This protein binds this small molecule.
Small molecule (SMILES): Cc1ccc(CON(O)O)o1

Sequence of chain 1.C:
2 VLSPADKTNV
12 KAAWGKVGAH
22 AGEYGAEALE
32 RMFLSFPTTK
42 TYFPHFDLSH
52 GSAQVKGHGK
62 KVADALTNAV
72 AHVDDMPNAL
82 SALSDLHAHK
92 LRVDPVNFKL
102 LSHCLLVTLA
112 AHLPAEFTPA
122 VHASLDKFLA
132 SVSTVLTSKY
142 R

Binding-site contacts:
Ligand atom O10 contacts residue THR138 of chain 1.A at 3.0 Å (h-bond).
Ligand atom C2 contacts residue ARG142 of chain 1.A at 4.2 Å.
Ligand atom O3 contacts residue SER139 of chain 1.A at 3.9 Å.
Ligand atom O8 contacts residue TYR141 of chain 1.A at 4.5 Å.
Ligand atom C7 contacts residue SER139 of chain 1.A at 4.2 Å.
Ligand atom N9 contacts residue ARG142 of chain 1.A at 4.0 Å.
Ligand atom N9 contacts residue TRP38 of chain 1.D at 4.1 Å.
Ligand atom C1 contacts residue LEU3 of chain 1.C at 3.9 Å (hydrophobic).
Ligand atom C1 contacts residue SER132 of chain 1.C at 4.2 Å.
Ligand atom O11 contacts residue PRO96 of chain 1.A at 4.2 Å.
Ligand atom O3 contacts residue ARG142 of chain 1.A at 3.8 Å.
Ligand atom C2 contacts residue VAL2 of chain 1.C at 4.2 Å (hydrophobic).
Ligand atom C6 contacts residue SER139 of chain 1.A at 4.0 Å.
Ligand atom C1 contacts residue VAL2 of chain 1.C at 1.3 Å (hydrophobic).
Ligand atom C6 contacts residue VAL2 of chain 1.C at 4.4 Å (hydrophobic).
Ligand atom C5 contacts residue VAL2 of chain 1.C at 3.3 Å (hydrophobic).
Ligand atom C7 contacts residue THR138 of chain 1.A at 3.6 Å.
Ligand atom C2 contacts residue THR138 of chain 1.A at 4.1 Å.
Ligand atom O8 contacts residue THR138 of chain 1.A at 4.4 Å.
Ligand atom C2 contacts residue SER139 of chain 1.A at 3.8 Å.
Ligand atom C4 contacts residue SER139 of chain 1.A at 4.2 Å.
Ligand atom C4 contacts residue VAL2 of chain 1.C at 2.3 Å (hydrophobic).
Ligand atom O11 contacts residue ARG142 of chain 1.A at 3.9 Å.
Ligand atom O11 contacts residue TRP38 of chain 1.D at 3.6 Å.
Ligand atom O3 contacts residue VAL2 of chain 1.C at 3.0 Å (h-bond).
Ligand atom C6 contacts residue THR138 of chain 1.A at 4.0 Å.
Ligand atom N9 contacts residue TYR141 of chain 1.A at 3.9 Å.
Ligand atom C7 contacts residue TYR141 of chain 1.A at 4.1 Å (hydrophobic).
Ligand atom O3 contacts residue LYS128 of chain 1.C at 4.2 Å.
Ligand atom O8 contacts residue ARG142 of chain 1.A at 3.3 Å (salt-bridge).
Ligand atom N9 contacts residue THR138 of chain 1.A at 3.9 Å.
Ligand atom O10 contacts residue TYR141 of chain 1.A at 4.2 Å.
Ligand atom C7 contacts residue ARG142 of chain 1.A at 3.5 Å.
Ligand atom C5 contacts residue SER139 of chain 1.A at 4.3 Å.

Sequence of chain 1.A:
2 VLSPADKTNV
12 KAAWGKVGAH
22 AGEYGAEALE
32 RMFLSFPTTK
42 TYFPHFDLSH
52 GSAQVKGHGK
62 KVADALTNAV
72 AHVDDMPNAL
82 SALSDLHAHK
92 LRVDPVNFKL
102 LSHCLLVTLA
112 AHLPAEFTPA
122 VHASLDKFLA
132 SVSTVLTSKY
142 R

Sequence of chain 1.D:
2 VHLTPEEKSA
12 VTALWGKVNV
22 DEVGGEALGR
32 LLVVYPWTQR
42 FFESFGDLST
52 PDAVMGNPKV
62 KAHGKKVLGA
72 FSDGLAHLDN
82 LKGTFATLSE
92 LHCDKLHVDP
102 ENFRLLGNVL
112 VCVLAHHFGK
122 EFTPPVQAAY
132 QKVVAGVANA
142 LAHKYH